Sequence of chain 1.H:
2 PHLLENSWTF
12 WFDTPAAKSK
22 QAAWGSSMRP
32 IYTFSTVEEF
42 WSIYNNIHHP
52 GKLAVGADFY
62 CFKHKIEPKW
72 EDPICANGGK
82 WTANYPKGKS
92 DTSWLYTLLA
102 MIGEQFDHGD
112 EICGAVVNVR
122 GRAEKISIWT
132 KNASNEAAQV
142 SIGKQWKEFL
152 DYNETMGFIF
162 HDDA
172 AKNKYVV

A protein and the small-molecule ligand that binds it are described below.
Small molecule (SMILES): C[n+]1cn([C@@H]2O[C@H](CO[P](=O)(O)O[P](=O)(O)OP(=O)(O)O)[C@@H](O)[C@H]2O)c2nc(N)[nH]c(=O)c21

Binding-site contacts:
Ligand atom O6 contacts residue GLU72 of chain 1.H at 3.6 Å (salt-bridge).
Ligand atom N1 contacts residue TRP25 of chain 1.H at 3.7 Å.
Ligand atom N1 contacts residue GLU72 of chain 1.H at 2.5 Å (salt-bridge).
Ligand atom CM7 contacts residue TRP71 of chain 1.H at 3.9 Å (hydrophobic).
Ligand atom C5 contacts residue TRP71 of chain 1.H at 3.6 Å (hydrophobic).
Ligand atom O3B contacts residue LYS126 of chain 1.H at 2.9 Å (salt-bridge).
Ligand atom C2 contacts residue GLU72 of chain 1.H at 3.2 Å.
Ligand atom PA contacts residue ARG121 of chain 1.H at 3.6 Å.
Ligand atom C2' contacts residue TRP71 of chain 1.H at 3.7 Å (hydrophobic).
Ligand atom PB contacts residue LYS126 of chain 1.H at 3.7 Å.
Ligand atom C6 contacts residue TRP25 of chain 1.H at 3.5 Å (hydrophobic).
Ligand atom O6 contacts residue TRP25 of chain 1.H at 3.6 Å (h-bond).
Ligand atom C5 contacts residue TRP25 of chain 1.H at 3.3 Å (hydrophobic).
Ligand atom O3B contacts residue ARG121 of chain 1.H at 3.4 Å (salt-bridge).
Ligand atom O6 contacts residue TRP71 of chain 1.H at 2.8 Å (h-bond).
Ligand atom C4 contacts residue TRP25 of chain 1.H at 3.5 Å (hydrophobic).
Ligand atom C6 contacts residue GLU72 of chain 1.H at 3.5 Å.
Ligand atom O2A contacts residue ARG121 of chain 1.H at 3.6 Å.
Ligand atom C4 contacts residue TRP71 of chain 1.H at 3.6 Å (hydrophobic).
Ligand atom C2 contacts residue TRP25 of chain 1.H at 4.0 Å (hydrophobic).
Ligand atom N3 contacts residue TRP25 of chain 1.H at 3.7 Å.
Ligand atom N7 contacts residue TRP25 of chain 1.H at 3.1 Å.
Ligand atom C1' contacts residue TRP25 of chain 1.H at 3.5 Å (hydrophobic).
Ligand atom N1 contacts residue TRP71 of chain 1.H at 3.3 Å.
Ligand atom C8 contacts residue TRP25 of chain 1.H at 3.2 Å (hydrophobic).
Ligand atom N9 contacts residue TRP25 of chain 1.H at 3.4 Å.
Ligand atom O1A contacts residue LYS19 of chain 1.H at 3.7 Å.
Ligand atom C6 contacts residue TRP71 of chain 1.H at 3.2 Å (hydrophobic).
Ligand atom O3A contacts residue LYS126 of chain 1.H at 3.7 Å.
Ligand atom C2 contacts residue TRP71 of chain 1.H at 3.4 Å (hydrophobic).
Ligand atom CM7 contacts residue TRP25 of chain 1.H at 3.2 Å (hydrophobic).
Ligand atom N2 contacts residue GLU72 of chain 1.H at 3.1 Å (salt-bridge).
Ligand atom O6 contacts residue LYS70 of chain 1.H at 3.5 Å.
Ligand atom O2A contacts residue TRP25 of chain 1.H at 3.6 Å.
Ligand atom N7 contacts residue TRP71 of chain 1.H at 3.8 Å.
Ligand atom O3A contacts residue ARG121 of chain 1.H at 3.7 Å.
Ligand atom N9 contacts residue TRP71 of chain 1.H at 3.9 Å.
Ligand atom N3 contacts residue TRP71 of chain 1.H at 3.5 Å.
Ligand atom O4' contacts residue TRP25 of chain 1.H at 3.0 Å.
Ligand atom O1A contacts residue ARG121 of chain 1.H at 3.1 Å (salt-bridge).